Binding-site contacts:
Ligand atom C1 contacts residue HIS24 of chain 1.B at 4.3 Å.
Ligand atom C1 contacts residue GLU71 of chain 1.B at 4.1 Å.
Ligand atom C6 contacts residue SER109 of chain 1.B at 4.0 Å.
Ligand atom O6 contacts residue SER109 of chain 1.B at 2.8 Å (h-bond).
Ligand atom O7 contacts residue ASN47 of chain 1.B at 3.4 Å (h-bond).
Ligand atom N2 contacts residue ASN47 of chain 1.B at 2.9 Å (h-bond).
Ligand atom O7 contacts residue GLU71 of chain 1.B at 3.5 Å (salt-bridge).
Ligand atom O6 contacts residue VAL70 of chain 1.B at 4.2 Å.
Ligand atom C8 contacts residue ILE26 of chain 1.B at 3.9 Å (hydrophobic).
Ligand atom O5 contacts residue VAL70 of chain 1.B at 3.5 Å.
Ligand atom C4 contacts residue ASN47 of chain 1.B at 4.2 Å.
Ligand atom C1 contacts residue ASN47 of chain 1.B at 1.4 Å.
Ligand atom C1 contacts residue VAL70 of chain 1.B at 4.0 Å (hydrophobic).
Ligand atom C7 contacts residue ASN47 of chain 1.B at 3.4 Å.
Ligand atom C3 contacts residue ASN47 of chain 1.B at 3.8 Å.
Ligand atom O6 contacts residue GLU71 of chain 1.B at 3.1 Å (salt-bridge).
Ligand atom C8 contacts residue SER109 of chain 1.B at 4.5 Å.
Ligand atom C5 contacts residue VAL70 of chain 1.B at 4.0 Å (hydrophobic).
Ligand atom O5 contacts residue GLU71 of chain 1.B at 3.4 Å.
Ligand atom C2 contacts residue ASN47 of chain 1.B at 2.5 Å.
Ligand atom C8 contacts residue LYS108 of chain 1.B at 4.1 Å.
Ligand atom C5 contacts residue ASN47 of chain 1.B at 3.6 Å.
Ligand atom C2 contacts residue GLU71 of chain 1.B at 4.0 Å.
Ligand atom O5 contacts residue ASN47 of chain 1.B at 2.3 Å (h-bond).
Ligand atom C6 contacts residue VAL70 of chain 1.B at 4.0 Å (hydrophobic).
Ligand atom C5 contacts residue GLU71 of chain 1.B at 4.1 Å.
Ligand atom C4 contacts residue GLU71 of chain 1.B at 4.0 Å.
Ligand atom C7 contacts residue ILE26 of chain 1.B at 4.5 Å (hydrophobic).
Ligand atom C8 contacts residue GLN129 of chain 1.B at 3.5 Å.
Ligand atom C6 contacts residue GLU71 of chain 1.B at 4.2 Å.

This small molecule binds to this protein.
Small molecule (SMILES): CC(=O)N[C@H]1[C@H](O[C@H]2[C@H](O)[C@@H](NC(C)=O)CO[C@@H]2CO)O[C@H](CO)[C@@H](O)[C@@H]1O

Sequence of chain 1.B:
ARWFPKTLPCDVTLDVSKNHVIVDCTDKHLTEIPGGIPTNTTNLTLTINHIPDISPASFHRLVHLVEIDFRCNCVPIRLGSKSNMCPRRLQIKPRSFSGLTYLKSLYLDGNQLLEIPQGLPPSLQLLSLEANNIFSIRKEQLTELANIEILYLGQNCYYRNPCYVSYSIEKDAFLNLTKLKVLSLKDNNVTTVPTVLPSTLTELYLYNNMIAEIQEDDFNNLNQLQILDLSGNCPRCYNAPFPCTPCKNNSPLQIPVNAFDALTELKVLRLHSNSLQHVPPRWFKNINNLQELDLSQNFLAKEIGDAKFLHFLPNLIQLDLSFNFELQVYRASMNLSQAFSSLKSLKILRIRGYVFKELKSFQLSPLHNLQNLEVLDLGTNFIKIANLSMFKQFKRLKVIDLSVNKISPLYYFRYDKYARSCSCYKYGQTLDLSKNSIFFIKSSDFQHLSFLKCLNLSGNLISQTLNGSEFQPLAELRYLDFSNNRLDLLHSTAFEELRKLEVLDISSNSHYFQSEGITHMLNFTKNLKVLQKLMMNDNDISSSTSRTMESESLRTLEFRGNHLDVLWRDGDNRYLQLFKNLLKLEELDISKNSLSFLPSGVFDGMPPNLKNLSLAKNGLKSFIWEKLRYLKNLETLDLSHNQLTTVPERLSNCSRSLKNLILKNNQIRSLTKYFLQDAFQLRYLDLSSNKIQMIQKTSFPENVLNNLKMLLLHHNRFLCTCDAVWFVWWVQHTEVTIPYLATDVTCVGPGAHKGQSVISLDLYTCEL